Binding-site contacts:
Ligand atom O5 contacts residue THR120 of chain 60.E at 3.7 Å.
Ligand atom C7 contacts residue ASN118 of chain 60.E at 3.3 Å.
Ligand atom N2 contacts residue TYR90 of chain 60.E at 4.2 Å.
Ligand atom O6 contacts residue ASN118 of chain 60.E at 4.1 Å.
Ligand atom C8 contacts residue ASP67 of chain 60.E at 4.0 Å.
Ligand atom C7 contacts residue ASP67 of chain 60.E at 4.3 Å.
Ligand atom O5 contacts residue ASN118 of chain 60.E at 2.4 Å (h-bond).
Ligand atom C2 contacts residue ASN118 of chain 60.E at 2.5 Å.
Ligand atom O6 contacts residue THR120 of chain 60.E at 3.5 Å (h-bond).
Ligand atom C7 contacts residue TYR90 of chain 60.E at 4.2 Å (hydrophobic).
Ligand atom O7 contacts residue ASP67 of chain 60.E at 4.3 Å.
Ligand atom O5 contacts residue SER66 of chain 60.E at 4.3 Å.
Ligand atom O7 contacts residue SER66 of chain 60.E at 3.6 Å.
Ligand atom O7 contacts residue ASN118 of chain 60.E at 3.4 Å (h-bond).
Ligand atom N2 contacts residue ASN118 of chain 60.E at 2.9 Å (h-bond).
Ligand atom C4 contacts residue ASN118 of chain 60.E at 4.2 Å.
Ligand atom C8 contacts residue TYR90 of chain 60.E at 3.6 Å (hydrophobic).
Ligand atom C5 contacts residue THR120 of chain 60.E at 4.5 Å.
Ligand atom C1 contacts residue SER66 of chain 60.E at 4.4 Å.
Ligand atom C5 contacts residue ASN118 of chain 60.E at 3.6 Å.
Ligand atom C8 contacts residue ASN118 of chain 60.E at 4.3 Å.
Ligand atom O6 contacts residue PHE119 of chain 60.E at 3.2 Å (h-bond).
Ligand atom O6 contacts residue THR89 of chain 60.E at 3.8 Å.
Ligand atom C6 contacts residue THR120 of chain 60.E at 4.0 Å.
Ligand atom C1 contacts residue ASN118 of chain 60.E at 1.4 Å.
Ligand atom C3 contacts residue ASN118 of chain 60.E at 3.8 Å.

Sequence of chain 60.E:
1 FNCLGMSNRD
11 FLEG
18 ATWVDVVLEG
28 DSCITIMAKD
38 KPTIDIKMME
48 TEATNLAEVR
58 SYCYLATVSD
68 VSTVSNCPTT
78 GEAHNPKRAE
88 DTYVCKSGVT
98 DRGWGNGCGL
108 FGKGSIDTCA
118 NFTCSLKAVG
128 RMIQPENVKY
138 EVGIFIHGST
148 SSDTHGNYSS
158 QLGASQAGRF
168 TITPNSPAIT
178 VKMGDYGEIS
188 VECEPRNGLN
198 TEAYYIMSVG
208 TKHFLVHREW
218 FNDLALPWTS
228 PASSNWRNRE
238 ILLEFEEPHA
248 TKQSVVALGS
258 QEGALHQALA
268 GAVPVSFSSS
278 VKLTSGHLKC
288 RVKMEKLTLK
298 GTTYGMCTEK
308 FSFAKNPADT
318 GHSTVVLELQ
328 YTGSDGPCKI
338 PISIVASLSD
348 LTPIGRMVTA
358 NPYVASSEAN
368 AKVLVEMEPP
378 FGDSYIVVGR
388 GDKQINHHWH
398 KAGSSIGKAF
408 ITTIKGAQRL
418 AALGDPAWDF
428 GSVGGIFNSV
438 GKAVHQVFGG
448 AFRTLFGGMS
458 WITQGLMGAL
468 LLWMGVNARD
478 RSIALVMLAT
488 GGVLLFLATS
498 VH

This protein binds this small molecule.
Small molecule (SMILES): CC(=O)N[C@@H]1[C@@H](O)[C@H](O)[C@@H](CO)O[C@H]1O